Binding-site contacts:
Ligand atom O7 contacts residue ASN324 of chain 1.I at 4.4 Å.
Ligand atom O7 contacts residue LYS320 of chain 1.I at 3.8 Å.
Ligand atom C1 contacts residue ASN324 of chain 1.I at 1.4 Å.
Ligand atom C7 contacts residue ASN324 of chain 1.I at 3.5 Å.
Ligand atom N2 contacts residue ASN324 of chain 1.I at 2.9 Å (h-bond).
Ligand atom C8 contacts residue ASN324 of chain 1.I at 3.7 Å.
Ligand atom C5 contacts residue ASN324 of chain 1.I at 3.7 Å.
Ligand atom O5 contacts residue ASN324 of chain 1.I at 2.4 Å (h-bond).
Ligand atom C4 contacts residue ASN324 of chain 1.I at 4.3 Å.
Ligand atom C2 contacts residue ASN324 of chain 1.I at 2.5 Å.
Ligand atom C3 contacts residue ASN324 of chain 1.I at 3.8 Å.

Sequence of chain 1.I:
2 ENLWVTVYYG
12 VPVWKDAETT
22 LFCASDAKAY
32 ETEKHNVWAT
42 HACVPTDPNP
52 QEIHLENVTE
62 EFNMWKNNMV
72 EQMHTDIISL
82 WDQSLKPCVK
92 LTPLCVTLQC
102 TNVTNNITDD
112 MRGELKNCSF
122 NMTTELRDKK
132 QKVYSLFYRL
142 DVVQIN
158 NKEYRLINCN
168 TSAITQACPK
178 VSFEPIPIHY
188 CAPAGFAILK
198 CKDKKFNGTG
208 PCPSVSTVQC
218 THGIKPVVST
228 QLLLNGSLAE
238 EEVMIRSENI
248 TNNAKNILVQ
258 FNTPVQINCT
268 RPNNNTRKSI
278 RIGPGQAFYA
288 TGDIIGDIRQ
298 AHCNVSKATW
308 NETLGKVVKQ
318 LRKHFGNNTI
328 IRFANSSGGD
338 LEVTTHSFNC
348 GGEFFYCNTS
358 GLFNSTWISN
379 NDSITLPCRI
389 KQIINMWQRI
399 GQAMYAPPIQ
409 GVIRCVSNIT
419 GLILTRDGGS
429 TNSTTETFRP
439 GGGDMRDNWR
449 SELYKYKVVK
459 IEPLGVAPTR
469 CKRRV

The small molecule below binds the protein below.
Small molecule (SMILES): CC(=O)N[C@@H]1[C@@H](O)[C@H](O)[C@@H](CO)O[C@H]1O